Sequence of chain 1.A:
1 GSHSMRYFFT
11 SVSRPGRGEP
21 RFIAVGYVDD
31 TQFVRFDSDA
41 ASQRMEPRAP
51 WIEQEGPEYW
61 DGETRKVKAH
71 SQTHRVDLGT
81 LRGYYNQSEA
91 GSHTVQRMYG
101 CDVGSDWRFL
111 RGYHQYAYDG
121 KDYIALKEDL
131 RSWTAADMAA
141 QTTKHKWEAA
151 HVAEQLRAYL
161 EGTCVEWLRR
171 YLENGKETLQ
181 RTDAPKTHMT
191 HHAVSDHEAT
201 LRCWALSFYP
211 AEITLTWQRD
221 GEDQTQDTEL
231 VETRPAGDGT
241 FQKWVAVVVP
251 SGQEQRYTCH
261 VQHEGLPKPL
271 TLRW

Binding-site contacts:
Ligand atom CA contacts residue ASP77 of chain 1.A at 3.3 Å.
Ligand atom CA contacts residue TYR171 of chain 1.A at 3.5 Å (hydrophobic).
Ligand atom CG1 contacts residue GLU63 of chain 1.A at 3.6 Å.
Ligand atom N contacts residue TYR99 of chain 1.A at 2.9 Å (h-bond).
Ligand atom O contacts residue LYS66 of chain 1.A at 3.3 Å (salt-bridge).
Ligand atom CG2 contacts residue TYR7 of chain 1.A at 3.2 Å (hydrophobic).
Ligand atom CB contacts residue TRP167 of chain 1.A at 3.5 Å (hydrophobic).
Ligand atom SG contacts residue GLU63 of chain 1.A at 3.5 Å (salt-bridge).
Ligand atom O contacts residue THR73 of chain 1.A at 3.1 Å (h-bond).
Ligand atom CB contacts residue TYR99 of chain 1.A at 3.3 Å (hydrophobic).
Ligand atom CZ2 contacts residue HIS114 of chain 1.A at 3.6 Å.
Ligand atom NE1 contacts residue HIS114 of chain 1.A at 3.5 Å (h-bond).
Ligand atom O contacts residue TRP147 of chain 1.A at 2.8 Å (h-bond).
Ligand atom N contacts residue TYR159 of chain 1.A at 3.5 Å (h-bond).
Ligand atom O contacts residue TYR84 of chain 1.A at 3.2 Å (h-bond).
Ligand atom CH2 contacts residue TRP147 of chain 1.A at 3.4 Å (hydrophobic).
Ligand atom CZ3 contacts residue ARG97 of chain 1.A at 3.3 Å.
Ligand atom CH2 contacts residue GLN155 of chain 1.A at 3.6 Å.
Ligand atom CD1 contacts residue LYS66 of chain 1.A at 3.4 Å.
Ligand atom N contacts residue TYR7 of chain 1.A at 2.5 Å (h-bond).
Ligand atom O contacts residue TYR159 of chain 1.A at 3.0 Å (h-bond).
Ligand atom CB contacts residue TYR171 of chain 1.A at 3.5 Å (hydrophobic).
Ligand atom CH2 contacts residue ARG97 of chain 1.A at 3.1 Å.
Ligand atom N contacts residue TYR171 of chain 1.A at 2.9 Å (h-bond).
Ligand atom CZ2 contacts residue ARG97 of chain 1.A at 3.3 Å.
Ligand atom CE2 contacts residue ARG97 of chain 1.A at 3.5 Å.
Ligand atom O contacts residue LYS146 of chain 1.A at 3.3 Å.
Ligand atom OG1 contacts residue LYS146 of chain 1.A at 3.4 Å (salt-bridge).
Ligand atom CA contacts residue THR143 of chain 1.A at 3.6 Å.
Ligand atom OXT contacts residue THR80 of chain 1.A at 3.5 Å.
Ligand atom CB contacts residue HIS70 of chain 1.A at 3.2 Å.
Ligand atom CZ2 contacts residue GLN155 of chain 1.A at 2.9 Å.
Ligand atom O contacts residue THR143 of chain 1.A at 3.0 Å (h-bond).
Ligand atom CA contacts residue TYR7 of chain 1.A at 3.4 Å (hydrophobic).
Ligand atom CB contacts residue ASP77 of chain 1.A at 3.4 Å.
Ligand atom CG2 contacts residue VAL76 of chain 1.A at 3.5 Å (hydrophobic).
Ligand atom CB contacts residue TYR99 of chain 1.A at 3.4 Å (hydrophobic).
Ligand atom N contacts residue ASP77 of chain 1.A at 3.0 Å (salt-bridge).
Ligand atom CE3 contacts residue ARG97 of chain 1.A at 3.6 Å.
Ligand atom N contacts residue GLU63 of chain 1.A at 3.2 Å (salt-bridge).

A small-molecule ligand and the protein it binds are described below.
Small molecule (SMILES): CC[C@H](C)[C@H](NC(=O)[C@@H](N)CS)C(=O)N[C@@H](CC(N)=O)C(=O)N[C@@H](CCSC)C(=O)N[C@@H](CC1=CN=C2C=CC=CC12)C(=O)N[C@@H](CS)C(=O)N[C@@H](CC1=c2ccccc2=NC1)C(=O)N[C@H](C(=O)N[C@H](C(=O)O)C(C)C)[C@@H](C)O